Sequence of chain 1.A:
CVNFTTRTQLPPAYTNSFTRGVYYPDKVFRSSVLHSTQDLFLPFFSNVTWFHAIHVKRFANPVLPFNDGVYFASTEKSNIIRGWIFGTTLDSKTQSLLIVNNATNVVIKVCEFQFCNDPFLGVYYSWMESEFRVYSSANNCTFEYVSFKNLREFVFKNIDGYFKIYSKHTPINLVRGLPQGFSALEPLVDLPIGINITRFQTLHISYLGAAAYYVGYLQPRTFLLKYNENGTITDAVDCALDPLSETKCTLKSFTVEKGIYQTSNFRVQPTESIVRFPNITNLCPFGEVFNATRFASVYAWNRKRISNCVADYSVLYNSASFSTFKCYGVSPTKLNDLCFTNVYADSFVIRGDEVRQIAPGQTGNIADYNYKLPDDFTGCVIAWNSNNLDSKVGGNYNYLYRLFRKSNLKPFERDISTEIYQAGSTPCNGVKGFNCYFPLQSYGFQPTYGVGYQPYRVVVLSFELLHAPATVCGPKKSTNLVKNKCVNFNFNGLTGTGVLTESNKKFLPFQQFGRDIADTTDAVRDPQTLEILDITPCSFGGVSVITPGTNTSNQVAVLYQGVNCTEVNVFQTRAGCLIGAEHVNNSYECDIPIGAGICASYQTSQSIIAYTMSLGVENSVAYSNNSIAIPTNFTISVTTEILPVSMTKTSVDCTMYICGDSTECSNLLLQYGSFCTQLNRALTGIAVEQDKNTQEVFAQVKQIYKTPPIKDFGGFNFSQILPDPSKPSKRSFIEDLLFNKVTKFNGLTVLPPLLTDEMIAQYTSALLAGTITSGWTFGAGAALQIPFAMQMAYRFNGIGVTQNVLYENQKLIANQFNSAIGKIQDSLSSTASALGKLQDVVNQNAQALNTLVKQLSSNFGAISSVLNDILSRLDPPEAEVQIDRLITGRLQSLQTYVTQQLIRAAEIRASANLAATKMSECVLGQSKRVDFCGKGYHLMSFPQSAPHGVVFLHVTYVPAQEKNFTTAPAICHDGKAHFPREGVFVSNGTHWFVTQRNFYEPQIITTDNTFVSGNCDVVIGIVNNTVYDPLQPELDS

Binding-site contacts:
Ligand atom C7 contacts residue ASN340 of chain 1.A at 3.1 Å.
Ligand atom O5 contacts residue ASN340 of chain 1.A at 2.4 Å (h-bond).
Ligand atom C8 contacts residue ASN340 of chain 1.A at 4.3 Å.
Ligand atom O7 contacts residue ASN340 of chain 1.A at 3.0 Å (h-bond).
Ligand atom C1 contacts residue ASN340 of chain 1.A at 1.4 Å.
Ligand atom O6 contacts residue ASN340 of chain 1.A at 4.2 Å.
Ligand atom C2 contacts residue ASN340 of chain 1.A at 2.5 Å.
Ligand atom O7 contacts residue GLY336 of chain 1.A at 4.2 Å.
Ligand atom C5 contacts residue ASN340 of chain 1.A at 3.7 Å.
Ligand atom N2 contacts residue ASN340 of chain 1.A at 2.9 Å (h-bond).
Ligand atom C3 contacts residue ASN340 of chain 1.A at 3.8 Å.
Ligand atom C4 contacts residue ASN340 of chain 1.A at 4.2 Å.

A small-molecule ligand and the protein it binds are described below.
Small molecule (SMILES): CC(=O)N[C@@H]1[C@@H](O)[C@H](O)[C@@H](CO)O[C@H]1O